Binding-site contacts:
Ligand atom C6 contacts residue GLY87 of chain 1.A at 4.5 Å.
Ligand atom O1 contacts residue TRP88 of chain 1.A at 4.5 Å.
Ligand atom O2 contacts residue ARG82 of chain 1.A at 2.7 Å (salt-bridge).
Ligand atom O4 contacts residue SNN86 of chain 1.A at 3.0 Å.
Ligand atom O5 contacts residue TRP88 of chain 1.A at 4.2 Å.
Ligand atom C3 contacts residue GLU89 of chain 1.A at 3.4 Å.
Ligand atom O4 contacts residue GLU89 of chain 1.A at 2.8 Å (salt-bridge).
Ligand atom C6 contacts residue TRP88 of chain 1.A at 3.8 Å (hydrophobic).
Ligand atom C2 contacts residue ARG82 of chain 1.A at 3.8 Å.
Ligand atom O3 contacts residue GLU89 of chain 1.A at 2.6 Å (salt-bridge).
Ligand atom C1 contacts residue TRP88 of chain 1.A at 3.8 Å (hydrophobic).
Ligand atom O2 contacts residue TRP88 of chain 1.A at 4.0 Å.
Ligand atom C4 contacts residue TRP88 of chain 1.A at 4.0 Å (hydrophobic).
Ligand atom C2 contacts residue TRP88 of chain 1.A at 4.1 Å (hydrophobic).
Ligand atom C6 contacts residue SNN86 of chain 1.A at 3.2 Å.
Ligand atom C5 contacts residue TRP88 of chain 1.A at 3.6 Å (hydrophobic).
Ligand atom C4 contacts residue SNN86 of chain 1.A at 3.9 Å.
Ligand atom C4 contacts residue GLU89 of chain 1.A at 3.8 Å.
Ligand atom O6 contacts residue SNN86 of chain 1.A at 2.5 Å (h-bond).
Ligand atom C3 contacts residue ARG82 of chain 1.A at 3.8 Å.
Ligand atom O4 contacts residue GLY87 of chain 1.A at 3.7 Å.
Ligand atom C5 contacts residue SNN86 of chain 1.A at 4.1 Å.
Ligand atom O3 contacts residue ARG82 of chain 1.A at 2.9 Å (salt-bridge).
Ligand atom C3 contacts residue TRP88 of chain 1.A at 3.7 Å (hydrophobic).
Ligand atom O4 contacts residue TRP88 of chain 1.A at 2.9 Å (h-bond).

Sequence of chain 1.A:
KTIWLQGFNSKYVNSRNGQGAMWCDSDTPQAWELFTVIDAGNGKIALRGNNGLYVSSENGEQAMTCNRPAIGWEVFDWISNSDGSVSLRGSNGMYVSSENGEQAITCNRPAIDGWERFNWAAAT

The small molecule below binds the protein below.
Small molecule (SMILES): OC[C@H]1O[C@@H](O)[C@H](O)[C@@H](O)[C@@H]1O